Sequence of chain 3.B:
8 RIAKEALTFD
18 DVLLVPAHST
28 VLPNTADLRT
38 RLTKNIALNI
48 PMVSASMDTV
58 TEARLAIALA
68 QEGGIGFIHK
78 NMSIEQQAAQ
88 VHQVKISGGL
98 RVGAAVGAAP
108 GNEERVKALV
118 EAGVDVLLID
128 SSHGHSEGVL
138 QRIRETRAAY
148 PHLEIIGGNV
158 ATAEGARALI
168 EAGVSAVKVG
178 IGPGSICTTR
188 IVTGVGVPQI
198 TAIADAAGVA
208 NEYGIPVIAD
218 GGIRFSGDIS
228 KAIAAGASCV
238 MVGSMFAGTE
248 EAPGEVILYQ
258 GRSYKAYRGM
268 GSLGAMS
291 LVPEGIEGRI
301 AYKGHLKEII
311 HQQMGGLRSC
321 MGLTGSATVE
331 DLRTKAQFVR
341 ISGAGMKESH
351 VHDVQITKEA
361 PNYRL

Binding-site contacts:
Ligand atom N1 contacts residue NAJ1 of chain 3.G at 3.2 Å.
Ligand atom O2' contacts residue ASP217 of chain 3.B at 2.6 Å (salt-bridge).
Ligand atom O5' contacts residue GLY181 of chain 3.B at 3.4 Å.
Ligand atom O1P contacts residue SER241 of chain 3.B at 3.5 Å (h-bond).
Ligand atom O3P contacts residue SER182 of chain 3.B at 2.7 Å (h-bond).
Ligand atom C5' contacts residue TYR264 of chain 3.B at 3.5 Å (hydrophobic).
Ligand atom O2P contacts residue SER182 of chain 3.B at 2.6 Å (h-bond).
Ligand atom O3P contacts residue GLY219 of chain 3.B at 3.0 Å (h-bond).
Ligand atom O3P contacts residue GLY181 of chain 3.B at 3.4 Å.
Ligand atom O6 contacts residue GLY266 of chain 3.B at 3.5 Å.
Ligand atom N7 contacts residue MET267 of chain 3.B at 2.9 Å (h-bond).
Ligand atom C4 contacts residue NAJ1 of chain 3.G at 3.3 Å.
Ligand atom O3' contacts residue ALA52 of chain 3.B at 3.5 Å.
Ligand atom C2 contacts residue NAJ1 of chain 3.G at 2.9 Å.
Ligand atom C2 contacts residue CYS184 of chain 3.B at 2.8 Å (hydrophobic).
Ligand atom O2' contacts residue NAJ1 of chain 3.G at 3.7 Å.
Ligand atom N7 contacts residue ILE183 of chain 3.B at 3.7 Å.
Ligand atom C8 contacts residue MET54 of chain 3.B at 3.5 Å (hydrophobic).
Ligand atom C4' contacts residue ASP217 of chain 3.B at 3.6 Å.
Ligand atom C5 contacts residue NAJ1 of chain 3.G at 3.6 Å.
Ligand atom O6 contacts residue GLY268 of chain 3.B at 2.5 Å (h-bond).
Ligand atom O6 contacts residue MET267 of chain 3.B at 3.4 Å (h-bond).
Ligand atom C6 contacts residue GLY268 of chain 3.B at 3.5 Å.
Ligand atom O2P contacts residue SER241 of chain 3.B at 2.9 Å (h-bond).
Ligand atom O1P contacts residue GLY240 of chain 3.B at 2.8 Å (h-bond).
Ligand atom C6 contacts residue GLU294 of chain 3.B at 3.6 Å.
Ligand atom N3 contacts residue CYS184 of chain 3.B at 3.3 Å (h-bond).
Ligand atom O3' contacts residue ASP217 of chain 3.B at 2.4 Å (salt-bridge).
Ligand atom N7 contacts residue GLY266 of chain 3.B at 3.4 Å.
Ligand atom O2P contacts residue TYR264 of chain 3.B at 2.5 Å (h-bond).
Ligand atom N3 contacts residue NAJ1 of chain 3.G at 2.9 Å.
Ligand atom C2 contacts residue GLU294 of chain 3.B at 3.5 Å.
Ligand atom N1 contacts residue GLU294 of chain 3.B at 2.8 Å (salt-bridge).
Ligand atom N1 contacts residue CYS184 of chain 3.B at 3.6 Å.
Ligand atom O6 contacts residue GLU294 of chain 3.B at 3.6 Å.
Ligand atom P contacts residue SER182 of chain 3.B at 3.6 Å.
Ligand atom C6 contacts residue NAJ1 of chain 3.G at 3.6 Å.
Ligand atom C3' contacts residue ASP217 of chain 3.B at 3.5 Å.
Ligand atom O3' contacts residue MET238 of chain 3.B at 3.6 Å (h-bond).
Ligand atom O6 contacts residue GLY295 of chain 3.B at 3.6 Å.

A protein and the small-molecule ligand that binds it are described below.
Small molecule (SMILES): O=c1[nH]cnc2c1ncn2[C@@H]1O[C@H](COP(=O)(O)O)[C@@H](O)[C@H]1O